Sequence of chain 1.C:
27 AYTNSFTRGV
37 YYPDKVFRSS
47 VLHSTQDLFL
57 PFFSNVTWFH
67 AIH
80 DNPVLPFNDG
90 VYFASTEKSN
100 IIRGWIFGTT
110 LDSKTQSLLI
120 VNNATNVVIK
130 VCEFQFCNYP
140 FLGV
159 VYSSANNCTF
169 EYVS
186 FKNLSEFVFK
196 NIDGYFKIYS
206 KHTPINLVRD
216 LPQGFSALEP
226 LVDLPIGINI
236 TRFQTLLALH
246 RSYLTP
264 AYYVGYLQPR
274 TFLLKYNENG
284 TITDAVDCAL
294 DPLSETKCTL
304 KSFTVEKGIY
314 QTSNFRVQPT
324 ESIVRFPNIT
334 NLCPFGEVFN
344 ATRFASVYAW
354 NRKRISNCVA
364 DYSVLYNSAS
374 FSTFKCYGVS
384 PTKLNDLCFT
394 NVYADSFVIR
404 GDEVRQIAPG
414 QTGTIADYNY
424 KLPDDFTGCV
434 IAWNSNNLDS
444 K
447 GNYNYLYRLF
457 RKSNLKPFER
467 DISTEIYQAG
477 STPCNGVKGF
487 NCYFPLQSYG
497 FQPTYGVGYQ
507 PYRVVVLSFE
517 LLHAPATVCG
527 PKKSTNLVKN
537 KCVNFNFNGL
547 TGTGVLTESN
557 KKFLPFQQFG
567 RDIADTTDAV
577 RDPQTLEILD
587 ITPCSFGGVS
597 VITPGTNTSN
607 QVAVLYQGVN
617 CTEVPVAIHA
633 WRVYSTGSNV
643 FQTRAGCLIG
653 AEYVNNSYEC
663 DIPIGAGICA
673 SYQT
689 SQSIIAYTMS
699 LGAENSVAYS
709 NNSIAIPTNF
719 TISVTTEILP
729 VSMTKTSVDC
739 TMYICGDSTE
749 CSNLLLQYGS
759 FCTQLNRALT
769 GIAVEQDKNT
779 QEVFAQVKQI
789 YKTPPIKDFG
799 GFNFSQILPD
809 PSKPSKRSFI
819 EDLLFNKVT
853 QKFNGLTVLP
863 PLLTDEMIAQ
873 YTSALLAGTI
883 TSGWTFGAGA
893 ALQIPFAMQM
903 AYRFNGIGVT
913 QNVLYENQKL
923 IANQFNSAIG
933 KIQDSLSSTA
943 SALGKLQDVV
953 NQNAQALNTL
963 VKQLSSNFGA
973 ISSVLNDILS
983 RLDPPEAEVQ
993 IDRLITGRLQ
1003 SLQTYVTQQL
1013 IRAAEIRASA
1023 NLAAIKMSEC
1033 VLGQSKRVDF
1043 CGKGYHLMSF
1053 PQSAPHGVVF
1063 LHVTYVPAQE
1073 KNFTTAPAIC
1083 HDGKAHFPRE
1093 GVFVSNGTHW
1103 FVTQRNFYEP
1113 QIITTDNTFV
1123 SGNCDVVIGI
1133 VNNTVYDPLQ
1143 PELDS

The small molecule below binds the protein below.
Small molecule (SMILES): CC(=O)N[C@@H]1[C@@H](O)[C@H](O)[C@@H](CO)O[C@H]1O

Binding-site contacts:
Ligand atom O7 contacts residue ASN1134 of chain 1.C at 3.4 Å.
Ligand atom C2 contacts residue ASN1134 of chain 1.C at 2.5 Å.
Ligand atom C1 contacts residue CYS1082 of chain 1.C at 4.2 Å (hydrophobic).
Ligand atom O5 contacts residue CYS1126 of chain 1.C at 4.0 Å.
Ligand atom O5 contacts residue CYS1082 of chain 1.C at 4.0 Å.
Ligand atom N2 contacts residue ASN1134 of chain 1.C at 3.0 Å (h-bond).
Ligand atom C5 contacts residue CYS1126 of chain 1.C at 4.0 Å (hydrophobic).
Ligand atom C5 contacts residue ASN1134 of chain 1.C at 3.8 Å.
Ligand atom C1 contacts residue ASN1134 of chain 1.C at 1.6 Å.
Ligand atom C8 contacts residue ASN1134 of chain 1.C at 3.6 Å.
Ligand atom O5 contacts residue ASN1134 of chain 1.C at 2.4 Å (h-bond).
Ligand atom C3 contacts residue ASN1134 of chain 1.C at 3.9 Å.
Ligand atom C7 contacts residue ASN1134 of chain 1.C at 3.1 Å.
Ligand atom C1 contacts residue CYS1126 of chain 1.C at 4.0 Å (hydrophobic).
Ligand atom C4 contacts residue ASN1134 of chain 1.C at 4.3 Å.